The protein below binds the small molecule below.
Small molecule (SMILES): CC(=O)N[C@H]1[C@H](O[C@H]2[C@H](O)[C@@H](NC(C)=O)CO[C@@H]2CO)O[C@H](CO)[C@@H](O)[C@@H]1O

Binding-site contacts:
Ligand atom C8 contacts residue GLY298 of chain 1.G at 3.3 Å.
Ligand atom C1 contacts residue TYR152 of chain 1.G at 4.0 Å (hydrophobic).
Ligand atom C8 contacts residue ASN135 of chain 1.G at 4.3 Å.
Ligand atom O5 contacts residue TYR152 of chain 1.G at 3.8 Å.
Ligand atom O7 contacts residue GLN299 of chain 1.G at 3.1 Å (h-bond).
Ligand atom C8 contacts residue TYR152 of chain 1.G at 3.7 Å (hydrophobic).
Ligand atom C7 contacts residue THR154 of chain 1.G at 3.8 Å.
Ligand atom C8 contacts residue LEU105 of chain 1.G at 3.7 Å (hydrophobic).
Ligand atom C2 contacts residue GLN299 of chain 1.G at 3.8 Å.
Ligand atom C7 contacts residue GLN299 of chain 1.G at 3.5 Å.
Ligand atom C6 contacts residue TYR152 of chain 1.G at 3.9 Å (hydrophobic).
Ligand atom O3 contacts residue GLN299 of chain 1.G at 3.0 Å (h-bond).
Ligand atom C8 contacts residue ILE300 of chain 1.G at 3.9 Å (hydrophobic).
Ligand atom N2 contacts residue ASN135 of chain 1.G at 2.9 Å (h-bond).
Ligand atom C2 contacts residue ASN135 of chain 1.G at 2.6 Å.
Ligand atom O7 contacts residue ASN135 of chain 1.G at 3.6 Å.
Ligand atom C8 contacts residue THR154 of chain 1.G at 3.0 Å.
Ligand atom C3 contacts residue GLN299 of chain 1.G at 3.9 Å.
Ligand atom N2 contacts residue THR154 of chain 1.G at 4.0 Å.
Ligand atom N2 contacts residue GLN299 of chain 1.G at 3.8 Å.
Ligand atom C7 contacts residue GLY298 of chain 1.G at 4.4 Å.
Ligand atom C7 contacts residue LEU105 of chain 1.G at 4.2 Å (hydrophobic).
Ligand atom C7 contacts residue ASN135 of chain 1.G at 3.5 Å.
Ligand atom O5 contacts residue ASN135 of chain 1.G at 2.5 Å (h-bond).
Ligand atom C5 contacts residue ASN135 of chain 1.G at 3.8 Å.
Ligand atom C3 contacts residue ASN135 of chain 1.G at 3.9 Å.
Ligand atom C4 contacts residue ASN135 of chain 1.G at 4.4 Å.
Ligand atom C8 contacts residue GLN299 of chain 1.G at 3.7 Å.
Ligand atom C5 contacts residue TYR152 of chain 1.G at 4.1 Å (hydrophobic).
Ligand atom O7 contacts residue LYS284 of chain 1.G at 4.5 Å.
Ligand atom O7 contacts residue LEU105 of chain 1.G at 3.8 Å.
Ligand atom C1 contacts residue ASN135 of chain 1.G at 1.5 Å.

Sequence of chain 1.G:
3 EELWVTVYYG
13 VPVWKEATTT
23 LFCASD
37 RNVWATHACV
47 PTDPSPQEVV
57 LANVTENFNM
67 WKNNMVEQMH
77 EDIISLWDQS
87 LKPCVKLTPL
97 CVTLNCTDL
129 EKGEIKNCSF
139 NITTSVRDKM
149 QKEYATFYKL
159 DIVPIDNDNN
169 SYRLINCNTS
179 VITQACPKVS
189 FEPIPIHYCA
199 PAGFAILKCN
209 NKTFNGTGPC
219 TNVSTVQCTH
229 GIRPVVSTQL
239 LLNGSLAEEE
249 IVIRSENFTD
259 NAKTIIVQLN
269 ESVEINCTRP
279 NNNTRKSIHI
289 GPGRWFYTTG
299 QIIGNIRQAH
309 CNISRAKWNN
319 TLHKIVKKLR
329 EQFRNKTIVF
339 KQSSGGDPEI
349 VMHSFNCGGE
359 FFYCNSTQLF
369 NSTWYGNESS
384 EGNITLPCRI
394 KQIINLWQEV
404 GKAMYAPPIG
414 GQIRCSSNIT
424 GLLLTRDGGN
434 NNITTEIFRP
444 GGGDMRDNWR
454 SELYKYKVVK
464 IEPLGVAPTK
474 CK